The protein below binds the small molecule below.
Small molecule (SMILES): COc1cc2c(cc1OC)[C@H](CCc1c[nH]c3ccccc13)N(C=O)CC2

Binding-site contacts:
Ligand atom C21 contacts residue MET293 of chain 1.A at 3.6 Å (hydrophobic).
Ligand atom C10 contacts residue GLN305 of chain 1.A at 3.9 Å.
Ligand atom C2 contacts residue ILE272 of chain 1.A at 3.6 Å (hydrophobic).
Ligand atom O3 contacts residue HIS96 of chain 1.A at 3.1 Å.
Ligand atom C7 contacts residue PHE276 of chain 1.A at 3.8 Å (hydrophobic).
Ligand atom C10 contacts residue ILE272 of chain 1.A at 3.9 Å (hydrophobic).
Ligand atom C5 contacts residue PHE276 of chain 1.A at 4.1 Å (hydrophobic).
Ligand atom C4 contacts residue ILE272 of chain 1.A at 4.1 Å (hydrophobic).
Ligand atom C4 contacts residue PHE276 of chain 1.A at 4.0 Å (hydrophobic).
Ligand atom C10 contacts residue ASN257 of chain 1.A at 3.7 Å.
Ligand atom C11 contacts residue PHE308 of chain 1.A at 3.9 Å (hydrophobic).
Ligand atom O2 contacts residue PHE308 of chain 1.A at 3.6 Å.
Ligand atom C3 contacts residue PHE308 of chain 1.A at 3.6 Å (hydrophobic).
Ligand atom O1 contacts residue PHE308 of chain 1.A at 3.6 Å.
Ligand atom C5 contacts residue ILE272 of chain 1.A at 4.0 Å (hydrophobic).
Ligand atom C21 contacts residue PHE308 of chain 1.A at 4.0 Å (hydrophobic).
Ligand atom C2 contacts residue GLN305 of chain 1.A at 4.0 Å.
Ligand atom C3 contacts residue GLN305 of chain 1.A at 3.9 Å.
Ligand atom C22 contacts residue PHE308 of chain 1.A at 4.0 Å (hydrophobic).
Ligand atom C5 contacts residue PHE308 of chain 1.A at 4.0 Å (hydrophobic).
Ligand atom C22 contacts residue MET293 of chain 1.A at 3.6 Å (hydrophobic).
Ligand atom C1 contacts residue ILE272 of chain 1.A at 3.9 Å (hydrophobic).
Ligand atom C9 contacts residue TYR95 of chain 1.A at 3.7 Å (hydrophobic).
Ligand atom O2 contacts residue ILE272 of chain 1.A at 4.1 Å.
Ligand atom C11 contacts residue MET293 of chain 1.A at 3.5 Å (hydrophobic).
Ligand atom C6 contacts residue PHE308 of chain 1.A at 3.9 Å (hydrophobic).
Ligand atom C13 contacts residue PHE308 of chain 1.A at 4.0 Å (hydrophobic).
Ligand atom N2 contacts residue MET209 of chain 1.A at 3.9 Å.
Ligand atom C11 contacts residue GLN305 of chain 1.A at 3.6 Å.
Ligand atom C2 contacts residue PHE308 of chain 1.A at 3.4 Å (hydrophobic).
Ligand atom O1 contacts residue ILE272 of chain 1.A at 3.6 Å.
Ligand atom C3 contacts residue ILE272 of chain 1.A at 3.9 Å (hydrophobic).
Ligand atom C4 contacts residue PHE308 of chain 1.A at 4.0 Å (hydrophobic).
Ligand atom C6 contacts residue ILE272 of chain 1.A at 3.8 Å (hydrophobic).
Ligand atom C10 contacts residue THR269 of chain 1.A at 4.0 Å.
Ligand atom O1 contacts residue GLN305 of chain 1.A at 3.0 Å (h-bond).
Ligand atom C1 contacts residue PHE308 of chain 1.A at 3.8 Å (hydrophobic).
Ligand atom C16 contacts residue MET209 of chain 1.A at 3.7 Å (hydrophobic).
Ligand atom O2 contacts residue GLN305 of chain 1.A at 2.8 Å (h-bond).
Ligand atom C12 contacts residue HIS96 of chain 1.A at 4.0 Å.

Sequence of chain 1.A:
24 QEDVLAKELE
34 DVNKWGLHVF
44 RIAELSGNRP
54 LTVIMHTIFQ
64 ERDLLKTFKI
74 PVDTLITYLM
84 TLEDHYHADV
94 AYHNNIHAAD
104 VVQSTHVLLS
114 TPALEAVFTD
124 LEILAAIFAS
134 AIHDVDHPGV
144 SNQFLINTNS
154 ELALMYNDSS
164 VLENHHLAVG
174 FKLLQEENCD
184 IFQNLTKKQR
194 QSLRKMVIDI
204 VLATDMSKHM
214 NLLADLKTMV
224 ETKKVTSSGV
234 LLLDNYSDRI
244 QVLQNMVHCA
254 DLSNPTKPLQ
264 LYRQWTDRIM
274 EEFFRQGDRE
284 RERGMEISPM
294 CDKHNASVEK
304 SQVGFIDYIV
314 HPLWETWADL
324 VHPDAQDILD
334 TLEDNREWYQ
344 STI